Sequence of chain 1.L:
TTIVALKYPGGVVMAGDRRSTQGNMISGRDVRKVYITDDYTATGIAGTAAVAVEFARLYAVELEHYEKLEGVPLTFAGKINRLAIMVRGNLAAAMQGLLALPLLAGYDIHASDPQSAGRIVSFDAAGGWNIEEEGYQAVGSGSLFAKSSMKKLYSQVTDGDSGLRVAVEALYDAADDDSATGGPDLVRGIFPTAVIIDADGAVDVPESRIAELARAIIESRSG

This protein binds this small molecule.
Small molecule (SMILES): COC[C@H](NC(=O)[C@H](CC(=O)NOC(C)(C)C)NC(=O)c1cc(C)on1)C(=O)NCc1cccc2ccccc12

Binding-site contacts:
Ligand atom O26 contacts residue GLN22 of chain 1.L at 3.7 Å.
Ligand atom C09 contacts residue ILE45 of chain 1.L at 3.5 Å (hydrophobic).
Ligand atom O18 contacts residue SER20 of chain 1.L at 3.4 Å.
Ligand atom C15 contacts residue ALA49 of chain 1.L at 3.4 Å (hydrophobic).
Ligand atom C24 contacts residue ASP124 of chain 1.M at 3.6 Å.
Ligand atom C02 contacts residue THR21 of chain 1.L at 3.6 Å.
Ligand atom O01 contacts residue THR48 of chain 1.L at 3.6 Å.
Ligand atom C16 contacts residue VAL31 of chain 1.L at 3.5 Å (hydrophobic).
Ligand atom C30 contacts residue SER122 of chain 1.M at 3.0 Å.
Ligand atom C07 contacts residue GLY47 of chain 1.L at 3.6 Å.
Ligand atom C23 contacts residue ASP124 of chain 1.M at 3.5 Å.
Ligand atom C09 contacts residue LYS33 of chain 1.L at 3.6 Å.
Ligand atom O31 contacts residue SER27 of chain 1.L at 2.8 Å (h-bond).
Ligand atom C19 contacts residue THR21 of chain 1.L at 3.5 Å.
Ligand atom C13 contacts residue ALA49 of chain 1.L at 3.7 Å (hydrophobic).
Ligand atom C28 contacts residue SER122 of chain 1.M at 3.4 Å.
Ligand atom N25 contacts residue ASP124 of chain 1.M at 3.0 Å (salt-bridge).
Ligand atom C04 contacts residue THR21 of chain 1.L at 3.6 Å.
Ligand atom C10 contacts residue ILE45 of chain 1.L at 3.3 Å (hydrophobic).
Ligand atom C05 contacts residue GLY47 of chain 1.L at 3.5 Å.
Ligand atom C10 contacts residue LYS33 of chain 1.L at 3.5 Å.
Ligand atom C15 contacts residue VAL31 of chain 1.L at 3.5 Å (hydrophobic).
Ligand atom N32 contacts residue ASP124 of chain 1.M at 3.2 Å (salt-bridge).
Ligand atom C17 contacts residue VAL31 of chain 1.L at 3.6 Å (hydrophobic).
Ligand atom C28 contacts residue TRP129 of chain 1.M at 3.5 Å (hydrophobic).
Ligand atom C28 contacts residue ASN130 of chain 1.M at 3.5 Å.
Ligand atom N06 contacts residue GLY47 of chain 1.L at 2.7 Å (h-bond).
Ligand atom C15 contacts residue SER20 of chain 1.L at 3.7 Å.
Ligand atom C07 contacts residue THR1 of chain 1.L at 3.2 Å.
Ligand atom N03 contacts residue THR21 of chain 1.L at 2.8 Å (h-bond).
Ligand atom C04 contacts residue GLY47 of chain 1.L at 3.6 Å.
Ligand atom O01 contacts residue ALA49 of chain 1.L at 3.2 Å (h-bond).
Ligand atom O31 contacts residue GLN22 of chain 1.L at 2.8 Å (h-bond).
Ligand atom C16 contacts residue ALA49 of chain 1.L at 3.7 Å (hydrophobic).
Ligand atom O31 contacts residue SER20 of chain 1.L at 3.6 Å.
Ligand atom C14 contacts residue ALA49 of chain 1.L at 3.4 Å (hydrophobic).
Ligand atom O18 contacts residue THR21 of chain 1.L at 3.1 Å (h-bond).
Ligand atom C12 contacts residue VAL31 of chain 1.L at 3.7 Å (hydrophobic).
Ligand atom C24 contacts residue GLN22 of chain 1.L at 3.7 Å.
Ligand atom C14 contacts residue VAL31 of chain 1.L at 3.7 Å (hydrophobic).

Sequence of chain 1.M:
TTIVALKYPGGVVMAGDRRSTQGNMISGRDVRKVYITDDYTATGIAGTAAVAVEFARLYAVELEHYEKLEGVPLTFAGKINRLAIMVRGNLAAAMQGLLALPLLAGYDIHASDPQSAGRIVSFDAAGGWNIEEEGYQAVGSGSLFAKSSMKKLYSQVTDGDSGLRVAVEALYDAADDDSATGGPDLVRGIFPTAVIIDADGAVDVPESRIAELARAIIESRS